This protein binds this small molecule.
Small molecule (SMILES): CC(C)CCC[C@@H](C)[C@H]1CC[C@H]2[C@@H]3CC=C4C[C@@H](O)CC[C@]4(C)[C@H]3CC[C@]12C

Sequence of chain 1.D:
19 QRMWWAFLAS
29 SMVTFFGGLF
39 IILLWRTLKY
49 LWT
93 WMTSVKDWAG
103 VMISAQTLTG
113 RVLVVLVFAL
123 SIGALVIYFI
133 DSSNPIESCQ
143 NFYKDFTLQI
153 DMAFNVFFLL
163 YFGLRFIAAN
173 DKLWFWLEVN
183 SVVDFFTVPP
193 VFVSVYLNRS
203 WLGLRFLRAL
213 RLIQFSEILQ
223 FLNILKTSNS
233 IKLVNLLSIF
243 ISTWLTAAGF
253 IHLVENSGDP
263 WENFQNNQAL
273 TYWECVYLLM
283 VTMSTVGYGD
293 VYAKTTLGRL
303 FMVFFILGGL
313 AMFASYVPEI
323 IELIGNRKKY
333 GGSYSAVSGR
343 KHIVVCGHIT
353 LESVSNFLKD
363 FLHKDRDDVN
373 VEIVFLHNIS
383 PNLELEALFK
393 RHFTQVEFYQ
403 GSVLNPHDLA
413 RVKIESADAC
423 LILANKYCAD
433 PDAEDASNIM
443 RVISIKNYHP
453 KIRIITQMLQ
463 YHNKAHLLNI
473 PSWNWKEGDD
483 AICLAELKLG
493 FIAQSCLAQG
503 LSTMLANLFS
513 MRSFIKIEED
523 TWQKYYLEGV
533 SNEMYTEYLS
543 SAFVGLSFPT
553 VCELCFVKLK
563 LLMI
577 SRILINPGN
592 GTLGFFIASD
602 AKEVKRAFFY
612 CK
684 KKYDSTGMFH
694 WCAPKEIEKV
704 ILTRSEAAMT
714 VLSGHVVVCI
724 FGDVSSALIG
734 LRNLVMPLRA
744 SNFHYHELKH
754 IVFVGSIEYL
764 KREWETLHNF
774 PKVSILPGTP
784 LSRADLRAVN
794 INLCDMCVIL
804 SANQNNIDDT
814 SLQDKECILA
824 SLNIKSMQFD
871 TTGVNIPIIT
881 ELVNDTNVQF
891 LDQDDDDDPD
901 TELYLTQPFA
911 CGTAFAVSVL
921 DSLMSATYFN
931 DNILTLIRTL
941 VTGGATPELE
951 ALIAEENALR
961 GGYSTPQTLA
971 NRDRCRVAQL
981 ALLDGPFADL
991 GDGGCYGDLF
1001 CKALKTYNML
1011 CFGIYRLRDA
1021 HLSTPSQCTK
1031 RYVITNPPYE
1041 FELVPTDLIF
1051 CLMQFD

Binding-site contacts:
Ligand atom C2 contacts residue GLN19 of chain 1.D at 4.4 Å.
Ligand atom C12 contacts residue TRP23 of chain 1.D at 3.5 Å (hydrophobic).
Ligand atom C21 contacts residue ALA27 of chain 1.D at 4.1 Å (hydrophobic).
Ligand atom C26 contacts residue VAL31 of chain 1.D at 4.5 Å (hydrophobic).
Ligand atom C27 contacts residue VAL31 of chain 1.D at 4.1 Å (hydrophobic).
Ligand atom C18 contacts residue TRP23 of chain 1.D at 3.9 Å (hydrophobic).
Ligand atom C26 contacts residue MET30 of chain 1.D at 3.8 Å (hydrophobic).
Ligand atom C19 contacts residue TRP23 of chain 1.D at 3.4 Å (hydrophobic).
Ligand atom O1 contacts residue GLN19 of chain 1.D at 4.1 Å.
Ligand atom C11 contacts residue TRP23 of chain 1.D at 4.0 Å (hydrophobic).